Binding-site contacts:
Ligand atom N2 contacts residue SER324 of chain 1.A at 3.1 Å (h-bond).
Ligand atom C3 contacts residue ALA298 of chain 1.A at 3.6 Å (hydrophobic).
Ligand atom O3 contacts residue SER324 of chain 1.A at 2.8 Å (h-bond).
Ligand atom O2 contacts residue SER324 of chain 1.A at 2.6 Å (h-bond).
Ligand atom C5 contacts residue SER324 of chain 1.A at 3.4 Å.
Ligand atom O3 contacts residue GLY323 of chain 1.A at 3.4 Å.
Ligand atom S2 contacts residue ASN349 of chain 1.A at 3.8 Å.
Ligand atom C14 contacts residue THR325 of chain 1.A at 3.9 Å.
Ligand atom C14 contacts residue ASN326 of chain 1.A at 3.7 Å.
Ligand atom N2 contacts residue SER71 of chain 1.A at 3.5 Å (h-bond).
Ligand atom C12 contacts residue SER324 of chain 1.A at 3.6 Å.
Ligand atom C11 contacts residue VAL218 of chain 1.A at 3.7 Å (hydrophobic).
Ligand atom C11 contacts residue TYR228 of chain 1.A at 3.4 Å (hydrophobic).
Ligand atom C9 contacts residue SER324 of chain 1.A at 3.8 Å.
Ligand atom C3 contacts residue MET299 of chain 1.A at 3.9 Å (hydrophobic).
Ligand atom C6 contacts residue SER71 of chain 1.A at 3.3 Å.
Ligand atom O4 contacts residue ASN158 of chain 1.A at 3.0 Å (h-bond).
Ligand atom N4 contacts residue ASN349 of chain 1.A at 3.9 Å.
Ligand atom N5 contacts residue THR325 of chain 1.A at 3.7 Å.
Ligand atom N4 contacts residue ASN326 of chain 1.A at 2.9 Å (h-bond).
Ligand atom C13 contacts residue SER324 of chain 1.A at 3.8 Å.
Ligand atom C1 contacts residue ALA298 of chain 1.A at 4.0 Å (hydrophobic).
Ligand atom C7 contacts residue SER71 of chain 1.A at 2.4 Å.
Ligand atom C8 contacts residue LYS74 of chain 1.A at 3.9 Å.
Ligand atom S1 contacts residue PHE126 of chain 1.A at 3.9 Å.
Ligand atom C14 contacts residue ASN349 of chain 1.A at 4.1 Å.
Ligand atom O3 contacts residue GLY70 of chain 1.A at 3.9 Å.
Ligand atom O1 contacts residue SER324 of chain 1.A at 3.7 Å.
Ligand atom N1 contacts residue SER71 of chain 1.A at 3.9 Å.
Ligand atom O3 contacts residue SER71 of chain 1.A at 2.2 Å (h-bond).
Ligand atom N4 contacts residue THR325 of chain 1.A at 3.9 Å.
Ligand atom O5 contacts residue TYR228 of chain 1.A at 3.5 Å.
Ligand atom C8 contacts residue SER71 of chain 1.A at 1.4 Å.
Ligand atom O2 contacts residue ILE352 of chain 1.A at 3.6 Å.
Ligand atom N5 contacts residue ASN326 of chain 1.A at 3.6 Å (h-bond).
Ligand atom C2 contacts residue ALA298 of chain 1.A at 4.0 Å (hydrophobic).
Ligand atom C1 contacts residue LEU125 of chain 1.A at 4.0 Å (hydrophobic).
Ligand atom C10 contacts residue SER324 of chain 1.A at 3.6 Å.
Ligand atom C8 contacts residue SER324 of chain 1.A at 4.0 Å.
Ligand atom O4 contacts residue PHE126 of chain 1.A at 3.5 Å.

This small molecule binds to this protein.
Small molecule (SMILES): C=C1CSC(C(C=O)NC(=O)/C(=N\OC)c2csc(N)n2)N=C1C(=O)O

Sequence of chain 1.A:
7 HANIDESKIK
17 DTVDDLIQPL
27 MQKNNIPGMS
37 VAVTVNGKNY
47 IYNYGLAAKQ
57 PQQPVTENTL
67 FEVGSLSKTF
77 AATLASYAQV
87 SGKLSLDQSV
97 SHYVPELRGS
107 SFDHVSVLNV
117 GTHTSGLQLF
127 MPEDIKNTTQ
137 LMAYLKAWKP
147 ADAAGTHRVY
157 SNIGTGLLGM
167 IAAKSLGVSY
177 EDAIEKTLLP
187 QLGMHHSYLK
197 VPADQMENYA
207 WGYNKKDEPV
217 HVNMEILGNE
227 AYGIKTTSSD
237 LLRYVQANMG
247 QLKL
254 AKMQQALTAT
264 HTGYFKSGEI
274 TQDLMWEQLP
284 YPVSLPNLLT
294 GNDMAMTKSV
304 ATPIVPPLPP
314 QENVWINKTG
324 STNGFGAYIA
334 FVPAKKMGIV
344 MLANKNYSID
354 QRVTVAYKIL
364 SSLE